The small molecule below binds the protein below.
Small molecule (SMILES): CC(=O)N[C@@H]1[C@@H](O)[C@H](O)[C@@H](CO)O[C@H]1O

Sequence of chain 1.E:
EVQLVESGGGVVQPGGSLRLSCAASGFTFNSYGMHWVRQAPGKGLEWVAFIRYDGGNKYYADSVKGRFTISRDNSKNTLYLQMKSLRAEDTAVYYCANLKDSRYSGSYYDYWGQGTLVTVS

Binding-site contacts:
Ligand atom O6 contacts residue TYR104 of chain 1.E at 4.0 Å.
Ligand atom C5 contacts residue ASN234 of chain 1.A at 3.7 Å.
Ligand atom C4 contacts residue ASN234 of chain 1.A at 4.3 Å.
Ligand atom C1 contacts residue ASN234 of chain 1.A at 1.5 Å.
Ligand atom C5 contacts residue ARG103 of chain 1.E at 4.3 Å.
Ligand atom C7 contacts residue ASN234 of chain 1.A at 3.6 Å.
Ligand atom C6 contacts residue ASN234 of chain 1.A at 4.3 Å.
Ligand atom O5 contacts residue ASN234 of chain 1.A at 2.4 Å (h-bond).
Ligand atom N2 contacts residue ASN234 of chain 1.A at 2.9 Å (h-bond).
Ligand atom O7 contacts residue ASN234 of chain 1.A at 3.8 Å.
Ligand atom C3 contacts residue ASN234 of chain 1.A at 3.9 Å.
Ligand atom C6 contacts residue ARG103 of chain 1.E at 3.3 Å.
Ligand atom O5 contacts residue ARG103 of chain 1.E at 4.1 Å.
Ligand atom C6 contacts residue TYR104 of chain 1.E at 4.1 Å (hydrophobic).
Ligand atom O6 contacts residue ARG103 of chain 1.E at 4.1 Å.
Ligand atom C2 contacts residue ASN234 of chain 1.A at 2.5 Å.

Sequence of chain 1.A:
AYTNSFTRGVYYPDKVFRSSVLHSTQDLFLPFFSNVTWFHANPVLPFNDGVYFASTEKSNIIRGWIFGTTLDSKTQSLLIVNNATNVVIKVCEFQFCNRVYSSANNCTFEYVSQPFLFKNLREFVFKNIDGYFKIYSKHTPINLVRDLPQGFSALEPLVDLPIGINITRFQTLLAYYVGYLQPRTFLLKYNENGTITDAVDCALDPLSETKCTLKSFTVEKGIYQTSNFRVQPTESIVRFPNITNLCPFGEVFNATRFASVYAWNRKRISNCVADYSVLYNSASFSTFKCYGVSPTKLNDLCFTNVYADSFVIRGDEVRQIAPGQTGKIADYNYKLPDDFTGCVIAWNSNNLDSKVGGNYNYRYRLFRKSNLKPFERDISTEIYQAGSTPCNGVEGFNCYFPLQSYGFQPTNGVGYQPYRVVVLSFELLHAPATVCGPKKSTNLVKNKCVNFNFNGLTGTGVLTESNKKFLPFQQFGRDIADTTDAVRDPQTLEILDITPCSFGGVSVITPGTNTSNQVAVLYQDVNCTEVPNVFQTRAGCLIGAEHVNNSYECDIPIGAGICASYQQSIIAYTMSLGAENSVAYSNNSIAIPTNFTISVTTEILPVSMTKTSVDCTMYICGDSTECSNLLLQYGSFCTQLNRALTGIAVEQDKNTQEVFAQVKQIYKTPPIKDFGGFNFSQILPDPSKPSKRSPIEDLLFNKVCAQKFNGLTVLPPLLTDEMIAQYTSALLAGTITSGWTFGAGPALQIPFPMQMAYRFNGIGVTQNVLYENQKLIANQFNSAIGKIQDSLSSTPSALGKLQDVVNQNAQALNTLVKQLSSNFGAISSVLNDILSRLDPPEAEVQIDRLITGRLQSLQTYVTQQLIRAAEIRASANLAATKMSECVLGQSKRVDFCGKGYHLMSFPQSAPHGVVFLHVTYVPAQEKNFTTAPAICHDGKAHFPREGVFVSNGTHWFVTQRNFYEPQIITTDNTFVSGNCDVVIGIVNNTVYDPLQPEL